Binding-site contacts:
Ligand atom C20 contacts residue PHE140 of chain 1.B at 3.6 Å (hydrophobic).
Ligand atom C20 contacts residue ASN142 of chain 1.B at 3.7 Å.
Ligand atom C contacts residue THR25 of chain 1.B at 3.4 Å.
Ligand atom C17 contacts residue HIS163 of chain 1.B at 3.0 Å.
Ligand atom CL contacts residue ASP187 of chain 1.B at 3.5 Å.
Ligand atom C22 contacts residue ASN142 of chain 1.B at 3.9 Å.
Ligand atom N3 contacts residue HIS163 of chain 1.B at 2.7 Å (h-bond).
Ligand atom C19 contacts residue GLU166 of chain 1.B at 3.6 Å.
Ligand atom CL contacts residue HIS41 of chain 1.B at 3.7 Å.
Ligand atom O contacts residue ASN142 of chain 1.B at 3.5 Å (h-bond).
Ligand atom C23 contacts residue ASN142 of chain 1.B at 3.6 Å.
Ligand atom N3 contacts residue SER144 of chain 1.B at 3.5 Å (h-bond).
Ligand atom C10 contacts residue ARG188 of chain 1.B at 3.7 Å.
Ligand atom C9 contacts residue GLN189 of chain 1.B at 3.4 Å.
Ligand atom C19 contacts residue ASN142 of chain 1.B at 3.8 Å.
Ligand atom C10 contacts residue GLN189 of chain 1.B at 3.5 Å.
Ligand atom N3 contacts residue PHE140 of chain 1.B at 3.6 Å.
Ligand atom O1 contacts residue GLU166 of chain 1.B at 2.9 Å (salt-bridge).
Ligand atom C2 contacts residue ASN142 of chain 1.B at 3.8 Å.
Ligand atom C4 contacts residue ASN142 of chain 1.B at 3.6 Å.
Ligand atom C3 contacts residue ASN142 of chain 1.B at 3.5 Å.
Ligand atom CL contacts residue HIS164 of chain 1.B at 3.7 Å.
Ligand atom C20 contacts residue LEU141 of chain 1.B at 3.8 Å (hydrophobic).
Ligand atom C19 contacts residue LEU141 of chain 1.B at 3.7 Å (hydrophobic).
Ligand atom C18 contacts residue LEU141 of chain 1.B at 3.7 Å (hydrophobic).
Ligand atom C19 contacts residue PHE140 of chain 1.B at 3.8 Å (hydrophobic).
Ligand atom N1 contacts residue HIS41 of chain 1.B at 3.8 Å.
Ligand atom C20 contacts residue SER1 of chain 1.A at 3.9 Å.
Ligand atom C11 contacts residue ASP187 of chain 1.B at 3.7 Å.
Ligand atom C15 contacts residue CYS145 of chain 1.B at 3.6 Å (hydrophobic).
Ligand atom C13 contacts residue MET165 of chain 1.B at 3.6 Å (hydrophobic).
Ligand atom C20 contacts residue GLU166 of chain 1.B at 3.4 Å.
Ligand atom O1 contacts residue MET165 of chain 1.B at 3.3 Å.
Ligand atom C18 contacts residue GLU166 of chain 1.B at 3.5 Å.
Ligand atom C11 contacts residue ARG188 of chain 1.B at 3.7 Å.
Ligand atom CL contacts residue MET165 of chain 1.B at 3.6 Å.
Ligand atom C13 contacts residue DMS1 of chain 1.O at 3.7 Å.
Ligand atom C8 contacts residue DMS1 of chain 1.O at 3.6 Å.
Ligand atom C18 contacts residue PHE140 of chain 1.B at 3.2 Å (hydrophobic).
Ligand atom C15 contacts residue ASN142 of chain 1.B at 3.8 Å.

Sequence of chain 1.B:
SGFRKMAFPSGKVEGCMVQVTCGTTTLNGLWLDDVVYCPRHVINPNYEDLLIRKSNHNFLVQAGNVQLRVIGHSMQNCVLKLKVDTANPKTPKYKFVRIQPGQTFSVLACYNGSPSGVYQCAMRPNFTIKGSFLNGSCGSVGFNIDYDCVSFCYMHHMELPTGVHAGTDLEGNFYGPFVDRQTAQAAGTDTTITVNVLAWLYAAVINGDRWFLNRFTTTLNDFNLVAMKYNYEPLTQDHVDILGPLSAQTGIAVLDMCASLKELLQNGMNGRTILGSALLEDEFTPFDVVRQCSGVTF

Sequence of chain 1.A:
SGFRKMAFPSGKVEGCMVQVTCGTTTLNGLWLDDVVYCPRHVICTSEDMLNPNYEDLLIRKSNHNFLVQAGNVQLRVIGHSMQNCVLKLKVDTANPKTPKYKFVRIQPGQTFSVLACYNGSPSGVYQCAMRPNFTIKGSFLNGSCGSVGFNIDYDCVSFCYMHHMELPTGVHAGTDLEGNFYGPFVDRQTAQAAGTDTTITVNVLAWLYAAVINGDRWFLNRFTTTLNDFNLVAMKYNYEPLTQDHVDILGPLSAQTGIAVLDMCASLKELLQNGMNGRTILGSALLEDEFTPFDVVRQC

This small molecule binds to this protein.
Small molecule (SMILES): CC(=O)Nc1ccc(N(Cc2cccc(Cl)c2)C(=O)Cc2cncc3ccccc23)cn1